Sequence of chain 1.I:
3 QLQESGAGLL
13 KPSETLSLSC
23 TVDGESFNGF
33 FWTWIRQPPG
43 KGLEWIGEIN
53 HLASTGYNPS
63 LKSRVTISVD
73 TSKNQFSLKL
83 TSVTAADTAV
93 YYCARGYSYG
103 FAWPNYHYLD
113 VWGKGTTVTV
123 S

Sequence of chain 1.A:
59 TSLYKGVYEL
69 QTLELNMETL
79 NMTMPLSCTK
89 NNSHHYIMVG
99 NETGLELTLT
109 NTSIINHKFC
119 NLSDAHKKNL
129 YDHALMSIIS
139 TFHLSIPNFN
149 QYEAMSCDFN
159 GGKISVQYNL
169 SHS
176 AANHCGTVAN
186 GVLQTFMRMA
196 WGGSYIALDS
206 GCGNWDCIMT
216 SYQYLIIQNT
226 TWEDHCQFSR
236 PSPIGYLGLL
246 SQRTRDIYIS

This protein binds this small molecule.
Small molecule (SMILES): CC(=O)N[C@H]1[C@H](O[C@H]2[C@H](O)[C@@H](NC(C)=O)CO[C@@H]2CO)O[C@H](CO)[C@@H](O[C@@H]2O[C@H](CO[C@H]3O[C@H](CO)[C@@H](O)[C@H](O[C@H]4O[C@H](CO)[C@@H](O)[C@H](O)[C@@H]4O)[C@@H]3O)[C@@H](O)[C@H](O)[C@@H]2O)[C@@H]1O

Binding-site contacts:
Ligand atom C3 contacts residue MAN1 of chain 1.UA at 2.6 Å.
Ligand atom O3 contacts residue MAN1 of chain 1.UA at 1.6 Å.
Ligand atom C5 contacts residue HIS92 of chain 1.A at 3.6 Å.
Ligand atom O4 contacts residue VAL113 of chain 1.I at 3.2 Å.
Ligand atom C7 contacts residue TYR101 of chain 1.I at 3.7 Å (hydrophobic).
Ligand atom O6 contacts residue LEU4 of chain 1.I at 3.7 Å.
Ligand atom C8 contacts residue ASN89 of chain 1.A at 3.6 Å.
Ligand atom O2 contacts residue TYR99 of chain 1.I at 3.2 Å.
Ligand atom O5 contacts residue ASN89 of chain 1.A at 2.3 Å (h-bond).
Ligand atom O3 contacts residue ASP112 of chain 1.I at 3.6 Å.
Ligand atom O2 contacts residue THR56 of chain 1.J at 2.5 Å (h-bond).
Ligand atom O4 contacts residue HIS92 of chain 1.A at 3.7 Å.
Ligand atom C2 contacts residue ASN89 of chain 1.A at 2.4 Å.
Ligand atom O3 contacts residue TYR101 of chain 1.I at 2.9 Å (h-bond).
Ligand atom C3 contacts residue ASN89 of chain 1.A at 3.7 Å.
Ligand atom O6 contacts residue LYS88 of chain 1.A at 3.2 Å.
Ligand atom C6 contacts residue TYR101 of chain 1.I at 3.7 Å (hydrophobic).
Ligand atom C3 contacts residue TYR99 of chain 1.I at 3.8 Å (hydrophobic).
Ligand atom C1 contacts residue HIS92 of chain 1.A at 3.3 Å.
Ligand atom C4 contacts residue TYR99 of chain 1.I at 3.3 Å (hydrophobic).
Ligand atom C3 contacts residue HIS92 of chain 1.A at 3.3 Å.
Ligand atom C4 contacts residue HIS92 of chain 1.A at 3.8 Å.
Ligand atom C7 contacts residue ASN89 of chain 1.A at 3.2 Å.
Ligand atom C2 contacts residue MAN1 of chain 1.UA at 3.3 Å.
Ligand atom C8 contacts residue SER91 of chain 1.A at 3.6 Å.
Ligand atom C2 contacts residue SER91 of chain 1.A at 3.6 Å.
Ligand atom C6 contacts residue LYS88 of chain 1.A at 3.4 Å.
Ligand atom N2 contacts residue ASN89 of chain 1.A at 2.8 Å (h-bond).
Ligand atom O7 contacts residue TYR101 of chain 1.I at 3.2 Å (h-bond).
Ligand atom C5 contacts residue ASN89 of chain 1.A at 3.6 Å.
Ligand atom O3 contacts residue PHE32 of chain 1.I at 3.7 Å.
Ligand atom C1 contacts residue SER91 of chain 1.A at 3.7 Å.
Ligand atom O3 contacts residue TYR99 of chain 1.I at 3.1 Å (h-bond).
Ligand atom C2 contacts residue THR56 of chain 1.J at 3.5 Å.
Ligand atom N2 contacts residue SER91 of chain 1.A at 2.8 Å (h-bond).
Ligand atom C7 contacts residue SER91 of chain 1.A at 3.6 Å.
Ligand atom C8 contacts residue ASN90 of chain 1.A at 3.3 Å.
Ligand atom O4 contacts residue TYR99 of chain 1.I at 2.9 Å (h-bond).
Ligand atom C1 contacts residue ASN89 of chain 1.A at 1.4 Å.
Ligand atom O6 contacts residue VAL113 of chain 1.I at 3.4 Å.

Sequence of chain 1.J:
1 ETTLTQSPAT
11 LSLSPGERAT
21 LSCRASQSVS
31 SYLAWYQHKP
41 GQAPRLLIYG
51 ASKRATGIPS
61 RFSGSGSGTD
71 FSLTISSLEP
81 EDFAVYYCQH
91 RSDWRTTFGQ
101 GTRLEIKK